A small-molecule ligand and the protein it binds are described below.
Small molecule (SMILES): NCCc1ccc(O)c(O)c1

Binding-site contacts:
Ligand atom O1 contacts residue PHE178 of chain 1.B at 4.0 Å.
Ligand atom C8 contacts residue GLY68 of chain 1.B at 4.0 Å.
Ligand atom O2 contacts residue TRP105 of chain 1.A at 4.1 Å.
Ligand atom C8 contacts residue PHE126 of chain 1.B at 4.2 Å (hydrophobic).
Ligand atom C3 contacts residue TRP105 of chain 1.A at 4.2 Å (hydrophobic).
Ligand atom C3 contacts residue PHE126 of chain 1.B at 3.8 Å (hydrophobic).
Ligand atom C4 contacts residue FAD1 of chain 1.D at 3.5 Å.
Ligand atom O2 contacts residue FAD1 of chain 1.D at 3.5 Å.
Ligand atom C7 contacts residue PHE126 of chain 1.B at 4.2 Å (hydrophobic).
Ligand atom C5 contacts residue FAD1 of chain 1.D at 3.6 Å.
Ligand atom C8 contacts residue FAD1 of chain 1.D at 3.4 Å.
Ligand atom N1 contacts residue GLN122 of chain 1.B at 3.4 Å (h-bond).
Ligand atom C7 contacts residue FAD1 of chain 1.D at 3.9 Å.
Ligand atom C2 contacts residue PHE126 of chain 1.B at 3.3 Å (hydrophobic).
Ligand atom C1 contacts residue PHE126 of chain 1.B at 3.8 Å (hydrophobic).
Ligand atom C4 contacts residue PHE178 of chain 1.B at 3.6 Å (hydrophobic).
Ligand atom C6 contacts residue FAD1 of chain 1.D at 3.7 Å.
Ligand atom C5 contacts residue PHE178 of chain 1.B at 4.0 Å (hydrophobic).
Ligand atom C7 contacts residue GLN122 of chain 1.B at 4.4 Å.
Ligand atom O1 contacts residue TRP105 of chain 1.A at 3.0 Å.
Ligand atom O2 contacts residue PHE178 of chain 1.B at 3.2 Å.
Ligand atom N1 contacts residue GLY68 of chain 1.B at 3.3 Å.
Ligand atom C3 contacts residue PHE178 of chain 1.B at 4.0 Å (hydrophobic).
Ligand atom N1 contacts residue PHE126 of chain 1.B at 4.2 Å.
Ligand atom O1 contacts residue PHE126 of chain 1.B at 3.9 Å.
Ligand atom C1 contacts residue FAD1 of chain 1.D at 3.7 Å.
Ligand atom O1 contacts residue FAD1 of chain 1.D at 3.5 Å (h-bond).
Ligand atom C2 contacts residue FAD1 of chain 1.D at 3.6 Å.
Ligand atom C3 contacts residue FAD1 of chain 1.D at 3.5 Å.

Sequence of chain 1.A:
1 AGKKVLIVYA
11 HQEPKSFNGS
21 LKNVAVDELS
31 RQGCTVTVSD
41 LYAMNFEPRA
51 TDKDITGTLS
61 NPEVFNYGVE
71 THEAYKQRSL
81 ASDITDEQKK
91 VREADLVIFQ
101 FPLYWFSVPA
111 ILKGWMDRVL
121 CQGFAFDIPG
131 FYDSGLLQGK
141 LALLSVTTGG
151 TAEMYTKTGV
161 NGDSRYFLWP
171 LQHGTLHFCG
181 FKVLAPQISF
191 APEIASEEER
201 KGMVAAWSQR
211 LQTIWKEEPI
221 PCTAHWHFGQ

Sequence of chain 1.B:
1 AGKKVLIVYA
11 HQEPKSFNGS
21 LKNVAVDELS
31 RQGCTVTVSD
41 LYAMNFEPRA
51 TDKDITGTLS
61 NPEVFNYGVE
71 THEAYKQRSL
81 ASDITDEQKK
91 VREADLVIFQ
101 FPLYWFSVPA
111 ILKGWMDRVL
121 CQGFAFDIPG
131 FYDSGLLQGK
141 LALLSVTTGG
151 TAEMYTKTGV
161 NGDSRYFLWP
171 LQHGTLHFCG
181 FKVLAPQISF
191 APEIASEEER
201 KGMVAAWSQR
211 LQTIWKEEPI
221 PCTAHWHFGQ